Sequence of chain 2.B:
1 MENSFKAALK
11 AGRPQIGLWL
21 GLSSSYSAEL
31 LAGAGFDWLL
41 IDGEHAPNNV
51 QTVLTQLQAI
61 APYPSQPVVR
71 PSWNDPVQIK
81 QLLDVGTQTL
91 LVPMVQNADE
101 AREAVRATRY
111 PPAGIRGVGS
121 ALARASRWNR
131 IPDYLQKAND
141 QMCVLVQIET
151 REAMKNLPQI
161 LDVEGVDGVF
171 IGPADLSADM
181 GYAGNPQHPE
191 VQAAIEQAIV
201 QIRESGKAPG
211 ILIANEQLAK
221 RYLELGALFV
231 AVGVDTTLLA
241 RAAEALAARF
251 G

Sequence of chain 3.B:
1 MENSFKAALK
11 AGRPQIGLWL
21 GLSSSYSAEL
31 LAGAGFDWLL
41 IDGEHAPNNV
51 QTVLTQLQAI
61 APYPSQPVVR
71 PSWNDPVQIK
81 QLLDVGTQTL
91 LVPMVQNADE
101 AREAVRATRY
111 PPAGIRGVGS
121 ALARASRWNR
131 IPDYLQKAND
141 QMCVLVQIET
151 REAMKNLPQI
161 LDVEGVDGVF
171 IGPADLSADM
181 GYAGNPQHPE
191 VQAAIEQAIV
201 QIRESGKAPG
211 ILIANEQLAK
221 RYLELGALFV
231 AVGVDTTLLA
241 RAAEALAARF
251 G

Binding-site contacts:
Ligand atom OAD contacts residue ALA121 of chain 3.B at 3.6 Å.
Ligand atom OAE contacts residue ALA174 of chain 2.B at 3.3 Å.
Ligand atom OAE contacts residue ASP175 of chain 2.B at 3.2 Å (salt-bridge).
Ligand atom CAK contacts residue GLY119 of chain 3.B at 3.9 Å.
Ligand atom CAM contacts residue PYR1 of chain 2.H at 2.9 Å.
Ligand atom CAJ contacts residue PYR1 of chain 2.H at 0.3 Å.
Ligand atom CAI contacts residue ALA121 of chain 3.B at 3.5 Å (hydrophobic).
Ligand atom OAC contacts residue HIS45 of chain 2.B at 3.5 Å.
Ligand atom O10 contacts residue PYR1 of chain 2.H at 0.5 Å (h-bond).
Ligand atom OAA contacts residue ALA121 of chain 3.B at 3.4 Å.
Ligand atom OAC contacts residue VAL118 of chain 3.B at 3.2 Å (h-bond).
Ligand atom OAC contacts residue PYR1 of chain 2.H at 3.7 Å.
Ligand atom CAG contacts residue PYR1 of chain 2.H at 1.5 Å.
Ligand atom OAE contacts residue PYR1 of chain 2.H at 0.8 Å (h-bond).
Ligand atom OAE contacts residue GLY172 of chain 2.B at 3.6 Å.
Ligand atom OAB contacts residue ALA174 of chain 2.B at 3.5 Å (h-bond).
Ligand atom CAJ contacts residue MG1 of chain 2.J at 3.3 Å.
Ligand atom OAB contacts residue PYR1 of chain 2.H at 1.1 Å (h-bond).
Ligand atom CAM contacts residue ARG70 of chain 2.B at 3.8 Å.
Ligand atom CAL contacts residue PYR1 of chain 2.H at 0.7 Å.
Ligand atom CAL contacts residue MG1 of chain 2.J at 3.1 Å.
Ligand atom OAC contacts residue ARG70 of chain 2.B at 3.2 Å (salt-bridge).
Ligand atom CAF contacts residue PYR1 of chain 2.H at 3.7 Å.
Ligand atom OAB contacts residue PRO173 of chain 2.B at 3.0 Å.
Ligand atom CAG contacts residue ARG70 of chain 2.B at 3.9 Å.
Ligand atom O10 contacts residue GLN147 of chain 2.B at 3.2 Å (h-bond).
Ligand atom CAJ contacts residue PRO173 of chain 2.B at 3.9 Å (hydrophobic).
Ligand atom OAE contacts residue MG1 of chain 2.J at 2.8 Å.
Ligand atom CAG contacts residue LEU212 of chain 2.B at 3.7 Å (hydrophobic).
Ligand atom CAJ contacts residue GLY172 of chain 2.B at 3.3 Å.
Ligand atom O10 contacts residue PHE170 of chain 2.B at 3.8 Å.
Ligand atom CAL contacts residue ARG70 of chain 2.B at 3.7 Å.
Ligand atom O10 contacts residue ARG70 of chain 2.B at 2.8 Å (salt-bridge).
Ligand atom CAJ contacts residue ALA174 of chain 2.B at 3.9 Å (hydrophobic).
Ligand atom OAD contacts residue SER120 of chain 3.B at 3.4 Å (h-bond).
Ligand atom OAD contacts residue GLY119 of chain 3.B at 3.2 Å.
Ligand atom OAB contacts residue GLY172 of chain 2.B at 3.0 Å.
Ligand atom OAC contacts residue GLY119 of chain 3.B at 3.9 Å.
Ligand atom O10 contacts residue MG1 of chain 2.J at 2.6 Å.
Ligand atom CAF contacts residue LEU212 of chain 2.B at 3.7 Å (hydrophobic).

A protein and the small-molecule ligand that binds it are described below.
Small molecule (SMILES): O=C(O)CC[C@@H](O)CC(=O)C(=O)O